Binding-site contacts:
Ligand atom C2 contacts residue ASN61 of chain 1.C at 2.4 Å.
Ligand atom O5 contacts residue ASN61 of chain 1.C at 2.4 Å (h-bond).
Ligand atom O7 contacts residue ASN61 of chain 1.C at 4.2 Å.
Ligand atom N2 contacts residue ASN61 of chain 1.C at 2.9 Å (h-bond).
Ligand atom C5 contacts residue ASN61 of chain 1.C at 3.7 Å.
Ligand atom C7 contacts residue ASN61 of chain 1.C at 3.7 Å.
Ligand atom C8 contacts residue PHE59 of chain 1.C at 3.5 Å (hydrophobic).
Ligand atom C4 contacts residue ASN61 of chain 1.C at 4.2 Å.
Ligand atom C1 contacts residue ASN61 of chain 1.C at 1.4 Å.
Ligand atom C3 contacts residue ASN61 of chain 1.C at 3.8 Å.

Sequence of chain 1.C:
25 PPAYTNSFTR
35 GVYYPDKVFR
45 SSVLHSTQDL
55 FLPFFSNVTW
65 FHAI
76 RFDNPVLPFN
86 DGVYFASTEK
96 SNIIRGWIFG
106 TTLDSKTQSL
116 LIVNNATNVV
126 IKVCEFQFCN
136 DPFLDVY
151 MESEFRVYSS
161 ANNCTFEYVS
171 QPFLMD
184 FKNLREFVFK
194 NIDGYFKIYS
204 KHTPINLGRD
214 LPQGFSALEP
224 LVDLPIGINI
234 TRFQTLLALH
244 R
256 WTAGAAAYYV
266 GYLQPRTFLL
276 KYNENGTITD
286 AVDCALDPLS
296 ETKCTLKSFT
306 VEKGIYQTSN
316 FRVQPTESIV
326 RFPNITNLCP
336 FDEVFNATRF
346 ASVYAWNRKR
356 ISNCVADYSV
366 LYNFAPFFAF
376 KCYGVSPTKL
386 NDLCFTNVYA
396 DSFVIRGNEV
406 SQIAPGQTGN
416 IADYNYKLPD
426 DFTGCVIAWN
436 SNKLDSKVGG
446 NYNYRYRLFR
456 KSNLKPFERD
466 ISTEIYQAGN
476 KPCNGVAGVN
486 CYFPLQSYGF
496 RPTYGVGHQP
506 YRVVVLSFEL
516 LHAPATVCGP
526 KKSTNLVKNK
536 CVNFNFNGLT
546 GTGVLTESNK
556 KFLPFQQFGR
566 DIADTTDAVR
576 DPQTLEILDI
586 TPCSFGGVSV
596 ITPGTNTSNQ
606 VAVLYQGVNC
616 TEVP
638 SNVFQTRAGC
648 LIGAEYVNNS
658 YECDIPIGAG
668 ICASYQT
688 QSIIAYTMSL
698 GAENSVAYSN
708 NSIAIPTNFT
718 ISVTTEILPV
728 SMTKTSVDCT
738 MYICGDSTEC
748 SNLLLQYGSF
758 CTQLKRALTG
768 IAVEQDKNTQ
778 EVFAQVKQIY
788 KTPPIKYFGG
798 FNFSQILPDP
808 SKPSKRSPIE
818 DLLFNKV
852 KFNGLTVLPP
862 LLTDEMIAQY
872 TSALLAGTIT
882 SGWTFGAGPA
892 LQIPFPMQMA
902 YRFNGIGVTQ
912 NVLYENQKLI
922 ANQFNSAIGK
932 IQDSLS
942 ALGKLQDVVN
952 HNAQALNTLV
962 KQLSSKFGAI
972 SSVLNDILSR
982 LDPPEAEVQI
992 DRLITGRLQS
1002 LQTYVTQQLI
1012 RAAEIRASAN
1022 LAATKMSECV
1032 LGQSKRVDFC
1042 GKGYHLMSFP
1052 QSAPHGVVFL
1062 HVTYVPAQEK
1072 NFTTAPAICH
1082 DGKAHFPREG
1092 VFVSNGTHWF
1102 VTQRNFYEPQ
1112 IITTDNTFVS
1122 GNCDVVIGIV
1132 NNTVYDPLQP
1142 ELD

A protein and the small-molecule ligand that binds it are described below.
Small molecule (SMILES): CC(=O)N[C@@H]1[C@@H](O)[C@H](O)[C@@H](CO)O[C@H]1O